Sequence of chain 1.A:
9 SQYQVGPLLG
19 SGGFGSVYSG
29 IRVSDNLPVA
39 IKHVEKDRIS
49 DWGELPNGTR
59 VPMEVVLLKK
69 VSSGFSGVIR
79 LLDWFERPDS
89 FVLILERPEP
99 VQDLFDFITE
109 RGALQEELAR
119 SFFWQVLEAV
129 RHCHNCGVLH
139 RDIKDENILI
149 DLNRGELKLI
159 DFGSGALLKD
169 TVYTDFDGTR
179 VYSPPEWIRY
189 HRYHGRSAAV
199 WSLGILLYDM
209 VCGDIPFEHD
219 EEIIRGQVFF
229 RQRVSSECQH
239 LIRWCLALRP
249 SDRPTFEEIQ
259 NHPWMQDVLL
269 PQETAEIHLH

Binding-site contacts:
Ligand atom C20 contacts residue LEU93 of chain 1.A at 3.5 Å (hydrophobic).
Ligand atom C06 contacts residue VAL25 of chain 1.A at 3.7 Å (hydrophobic).
Ligand atom C28 contacts residue ASP159 of chain 1.A at 3.9 Å.
Ligand atom C12 contacts residue ASP101 of chain 1.A at 3.1 Å.
Ligand atom C01 contacts residue SER19 of chain 1.A at 3.7 Å.
Ligand atom C14 contacts residue ILE158 of chain 1.A at 3.7 Å (hydrophobic).
Ligand atom N26 contacts residue LEU147 of chain 1.A at 3.7 Å.
Ligand atom C14 contacts residue ASP101 of chain 1.A at 3.6 Å.
Ligand atom O29 contacts residue ASP159 of chain 1.A at 3.3 Å.
Ligand atom C04 contacts residue PHE22 of chain 1.A at 3.2 Å (hydrophobic).
Ligand atom C22 contacts residue ALA38 of chain 1.A at 3.4 Å (hydrophobic).
Ligand atom N21 contacts residue ALA38 of chain 1.A at 3.5 Å.
Ligand atom O16 contacts residue VAL25 of chain 1.A at 3.9 Å.
Ligand atom C05 contacts residue ASP159 of chain 1.A at 3.7 Å.
Ligand atom C07 contacts residue VAL25 of chain 1.A at 3.5 Å (hydrophobic).
Ligand atom O02 contacts residue GLY18 of chain 1.A at 3.8 Å.
Ligand atom C08 contacts residue VAL25 of chain 1.A at 3.7 Å (hydrophobic).
Ligand atom C15 contacts residue ILE158 of chain 1.A at 3.5 Å (hydrophobic).
Ligand atom C14 contacts residue LEU147 of chain 1.A at 3.9 Å (hydrophobic).
Ligand atom C25 contacts residue LEU17 of chain 1.A at 3.7 Å (hydrophobic).
Ligand atom O16 contacts residue ILE158 of chain 1.A at 3.9 Å.
Ligand atom N21 contacts residue GLU94 of chain 1.A at 2.6 Å (salt-bridge).
Ligand atom C20 contacts residue ILE77 of chain 1.A at 3.6 Å (hydrophobic).
Ligand atom C27 contacts residue ARG95 of chain 1.A at 3.7 Å.
Ligand atom N13 contacts residue GLU144 of chain 1.A at 3.0 Å (salt-bridge).
Ligand atom N13 contacts residue ASP101 of chain 1.A at 2.6 Å (salt-bridge).
Ligand atom C14 contacts residue GLU144 of chain 1.A at 3.4 Å.
Ligand atom N21 contacts residue ILE77 of chain 1.A at 3.8 Å.
Ligand atom C20 contacts residue ALA38 of chain 1.A at 3.8 Å (hydrophobic).
Ligand atom C23 contacts residue ALA38 of chain 1.A at 3.8 Å (hydrophobic).
Ligand atom C05 contacts residue PHE22 of chain 1.A at 3.7 Å (hydrophobic).
Ligand atom C20 contacts residue GLU94 of chain 1.A at 3.6 Å.
Ligand atom C18 contacts residue LEU93 of chain 1.A at 3.7 Å (hydrophobic).
Ligand atom C22 contacts residue GLU94 of chain 1.A at 3.7 Å.
Ligand atom C22 contacts residue LEU147 of chain 1.A at 3.7 Å (hydrophobic).
Ligand atom O29 contacts residue LYS40 of chain 1.A at 2.7 Å (salt-bridge).
Ligand atom C27 contacts residue ALA38 of chain 1.A at 3.8 Å (hydrophobic).
Ligand atom C27 contacts residue LEU147 of chain 1.A at 3.6 Å (hydrophobic).
Ligand atom C28 contacts residue LYS40 of chain 1.A at 3.6 Å.
Ligand atom C18 contacts residue ILE158 of chain 1.A at 3.9 Å (hydrophobic).

This small molecule binds to this protein.
Small molecule (SMILES): COc1ccc2c(c1CN1CCNCC1)O/C(=C\c1c[nH]c3cnccc13)C2=O